Sequence of chain 1.E:
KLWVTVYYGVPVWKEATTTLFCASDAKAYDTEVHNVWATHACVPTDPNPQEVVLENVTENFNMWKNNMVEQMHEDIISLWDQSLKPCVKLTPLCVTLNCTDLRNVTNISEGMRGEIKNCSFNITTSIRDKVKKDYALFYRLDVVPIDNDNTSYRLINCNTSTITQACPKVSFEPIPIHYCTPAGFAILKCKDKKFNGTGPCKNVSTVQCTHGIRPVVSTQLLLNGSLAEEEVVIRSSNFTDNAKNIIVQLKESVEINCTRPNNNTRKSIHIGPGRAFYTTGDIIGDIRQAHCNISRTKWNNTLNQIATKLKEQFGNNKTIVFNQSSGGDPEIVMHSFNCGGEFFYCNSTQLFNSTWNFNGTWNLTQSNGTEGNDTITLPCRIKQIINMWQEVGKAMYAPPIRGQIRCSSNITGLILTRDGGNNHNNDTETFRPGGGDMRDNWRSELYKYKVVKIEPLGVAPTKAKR

Sequence of chain 1.D:
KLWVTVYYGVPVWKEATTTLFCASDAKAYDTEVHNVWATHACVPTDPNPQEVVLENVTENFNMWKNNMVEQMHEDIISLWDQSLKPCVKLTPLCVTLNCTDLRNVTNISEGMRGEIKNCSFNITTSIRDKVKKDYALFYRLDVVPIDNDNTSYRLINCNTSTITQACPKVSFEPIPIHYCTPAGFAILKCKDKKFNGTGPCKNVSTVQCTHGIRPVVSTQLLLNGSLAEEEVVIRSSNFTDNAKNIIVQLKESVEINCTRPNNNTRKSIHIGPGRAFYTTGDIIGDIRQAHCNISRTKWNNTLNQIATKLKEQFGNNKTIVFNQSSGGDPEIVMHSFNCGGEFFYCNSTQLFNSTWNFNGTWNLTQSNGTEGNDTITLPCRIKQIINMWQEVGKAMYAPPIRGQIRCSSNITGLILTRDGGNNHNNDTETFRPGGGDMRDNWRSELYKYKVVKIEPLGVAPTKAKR

Binding-site contacts:
Ligand atom C1 contacts residue ASN162 of chain 1.E at 1.5 Å.
Ligand atom C8 contacts residue ASN162 of chain 1.E at 4.1 Å.
Ligand atom C3 contacts residue ASN162 of chain 1.E at 3.6 Å.
Ligand atom C8 contacts residue HIS273 of chain 1.D at 4.0 Å.
Ligand atom C2 contacts residue ASN162 of chain 1.E at 2.2 Å.
Ligand atom O7 contacts residue ILE149 of chain 1.E at 4.4 Å.
Ligand atom O7 contacts residue ASN162 of chain 1.E at 3.4 Å (h-bond).
Ligand atom C8 contacts residue ILE149 of chain 1.E at 4.0 Å (hydrophobic).
Ligand atom C5 contacts residue ASN162 of chain 1.E at 3.5 Å.
Ligand atom C4 contacts residue ASN162 of chain 1.E at 3.9 Å.
Ligand atom O5 contacts residue ASN162 of chain 1.E at 2.2 Å (h-bond).
Ligand atom C7 contacts residue ASN162 of chain 1.E at 3.2 Å.
Ligand atom N2 contacts residue ASN162 of chain 1.E at 2.9 Å (h-bond).

A small-molecule ligand and the protein it binds are described below.
Small molecule (SMILES): CC(=O)N[C@H]1[C@H](O[C@H]2[C@H](O)[C@@H](NC(C)=O)CO[C@@H]2CO)O[C@H](CO)[C@@H](O)[C@@H]1O